A small-molecule ligand and the protein it binds are described below.
Small molecule (SMILES): CC(=O)N[C@@H]1[C@@H](O)[C@H](O)[C@@H](CO)O[C@H]1O

Sequence of chain 43.B:
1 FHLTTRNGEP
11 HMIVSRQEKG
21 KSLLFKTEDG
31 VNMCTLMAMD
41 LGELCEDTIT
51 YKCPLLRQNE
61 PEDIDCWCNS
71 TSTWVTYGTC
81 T

Sequence of chain 43.A:
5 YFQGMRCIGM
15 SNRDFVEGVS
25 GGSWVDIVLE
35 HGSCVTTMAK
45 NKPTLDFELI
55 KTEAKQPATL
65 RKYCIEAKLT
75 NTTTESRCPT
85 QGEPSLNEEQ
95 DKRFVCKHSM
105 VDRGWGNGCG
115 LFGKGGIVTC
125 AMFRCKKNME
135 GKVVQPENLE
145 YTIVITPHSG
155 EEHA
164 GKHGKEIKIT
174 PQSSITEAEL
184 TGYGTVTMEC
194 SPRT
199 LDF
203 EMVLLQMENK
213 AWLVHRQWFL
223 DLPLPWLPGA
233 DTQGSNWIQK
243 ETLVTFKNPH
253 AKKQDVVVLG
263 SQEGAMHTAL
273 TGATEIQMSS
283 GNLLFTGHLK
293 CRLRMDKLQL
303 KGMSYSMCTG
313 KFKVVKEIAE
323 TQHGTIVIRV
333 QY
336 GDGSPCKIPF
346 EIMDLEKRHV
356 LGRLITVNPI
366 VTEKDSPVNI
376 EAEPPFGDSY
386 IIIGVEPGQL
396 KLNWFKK

Binding-site contacts:
Ligand atom O6 contacts residue ASN75 of chain 43.A at 3.8 Å.
Ligand atom O4 contacts residue NAG1 of chain 43.N at 1.6 Å.
Ligand atom O3 contacts residue NAG1 of chain 43.N at 2.4 Å (h-bond).
Ligand atom C2 contacts residue NAG1 of chain 43.N at 4.1 Å.
Ligand atom C7 contacts residue MET126 of chain 43.A at 3.8 Å (hydrophobic).
Ligand atom C6 contacts residue ASN75 of chain 43.A at 3.8 Å.
Ligand atom O6 contacts residue GLU46 of chain 43.B at 3.8 Å.
Ligand atom C4 contacts residue ASN75 of chain 43.A at 4.0 Å.
Ligand atom C2 contacts residue ASN75 of chain 43.A at 2.6 Å.
Ligand atom C8 contacts residue ASN75 of chain 43.A at 3.0 Å.
Ligand atom C6 contacts residue CYS45 of chain 43.B at 4.4 Å (hydrophobic).
Ligand atom C7 contacts residue ASN75 of chain 43.A at 2.8 Å.
Ligand atom C3 contacts residue ASN75 of chain 43.A at 3.5 Å.
Ligand atom O6 contacts residue CYS45 of chain 43.B at 3.4 Å (h-bond).
Ligand atom N2 contacts residue ASN75 of chain 43.A at 3.0 Å (h-bond).
Ligand atom C5 contacts residue NAG1 of chain 43.N at 3.7 Å.
Ligand atom O6 contacts residue THR48 of chain 43.B at 4.0 Å.
Ligand atom C6 contacts residue THR48 of chain 43.B at 4.4 Å.
Ligand atom O5 contacts residue ASN75 of chain 43.A at 2.1 Å (h-bond).
Ligand atom C6 contacts residue NAG1 of chain 43.N at 3.4 Å.
Ligand atom C8 contacts residue MET126 of chain 43.A at 3.7 Å (hydrophobic).
Ligand atom O6 contacts residue NAG1 of chain 43.N at 4.1 Å.
Ligand atom C5 contacts residue ASN75 of chain 43.A at 3.2 Å.
Ligand atom C8 contacts residue PHE98 of chain 43.A at 3.6 Å (hydrophobic).
Ligand atom O7 contacts residue MET126 of chain 43.A at 3.1 Å.
Ligand atom O7 contacts residue ASN75 of chain 43.A at 3.2 Å (h-bond).
Ligand atom C4 contacts residue NAG1 of chain 43.N at 2.9 Å.
Ligand atom C3 contacts residue NAG1 of chain 43.N at 3.3 Å.
Ligand atom C1 contacts residue ASN75 of chain 43.A at 1.3 Å.
Ligand atom O5 contacts residue THR48 of chain 43.B at 4.0 Å.